Sequence of chain 1.C:
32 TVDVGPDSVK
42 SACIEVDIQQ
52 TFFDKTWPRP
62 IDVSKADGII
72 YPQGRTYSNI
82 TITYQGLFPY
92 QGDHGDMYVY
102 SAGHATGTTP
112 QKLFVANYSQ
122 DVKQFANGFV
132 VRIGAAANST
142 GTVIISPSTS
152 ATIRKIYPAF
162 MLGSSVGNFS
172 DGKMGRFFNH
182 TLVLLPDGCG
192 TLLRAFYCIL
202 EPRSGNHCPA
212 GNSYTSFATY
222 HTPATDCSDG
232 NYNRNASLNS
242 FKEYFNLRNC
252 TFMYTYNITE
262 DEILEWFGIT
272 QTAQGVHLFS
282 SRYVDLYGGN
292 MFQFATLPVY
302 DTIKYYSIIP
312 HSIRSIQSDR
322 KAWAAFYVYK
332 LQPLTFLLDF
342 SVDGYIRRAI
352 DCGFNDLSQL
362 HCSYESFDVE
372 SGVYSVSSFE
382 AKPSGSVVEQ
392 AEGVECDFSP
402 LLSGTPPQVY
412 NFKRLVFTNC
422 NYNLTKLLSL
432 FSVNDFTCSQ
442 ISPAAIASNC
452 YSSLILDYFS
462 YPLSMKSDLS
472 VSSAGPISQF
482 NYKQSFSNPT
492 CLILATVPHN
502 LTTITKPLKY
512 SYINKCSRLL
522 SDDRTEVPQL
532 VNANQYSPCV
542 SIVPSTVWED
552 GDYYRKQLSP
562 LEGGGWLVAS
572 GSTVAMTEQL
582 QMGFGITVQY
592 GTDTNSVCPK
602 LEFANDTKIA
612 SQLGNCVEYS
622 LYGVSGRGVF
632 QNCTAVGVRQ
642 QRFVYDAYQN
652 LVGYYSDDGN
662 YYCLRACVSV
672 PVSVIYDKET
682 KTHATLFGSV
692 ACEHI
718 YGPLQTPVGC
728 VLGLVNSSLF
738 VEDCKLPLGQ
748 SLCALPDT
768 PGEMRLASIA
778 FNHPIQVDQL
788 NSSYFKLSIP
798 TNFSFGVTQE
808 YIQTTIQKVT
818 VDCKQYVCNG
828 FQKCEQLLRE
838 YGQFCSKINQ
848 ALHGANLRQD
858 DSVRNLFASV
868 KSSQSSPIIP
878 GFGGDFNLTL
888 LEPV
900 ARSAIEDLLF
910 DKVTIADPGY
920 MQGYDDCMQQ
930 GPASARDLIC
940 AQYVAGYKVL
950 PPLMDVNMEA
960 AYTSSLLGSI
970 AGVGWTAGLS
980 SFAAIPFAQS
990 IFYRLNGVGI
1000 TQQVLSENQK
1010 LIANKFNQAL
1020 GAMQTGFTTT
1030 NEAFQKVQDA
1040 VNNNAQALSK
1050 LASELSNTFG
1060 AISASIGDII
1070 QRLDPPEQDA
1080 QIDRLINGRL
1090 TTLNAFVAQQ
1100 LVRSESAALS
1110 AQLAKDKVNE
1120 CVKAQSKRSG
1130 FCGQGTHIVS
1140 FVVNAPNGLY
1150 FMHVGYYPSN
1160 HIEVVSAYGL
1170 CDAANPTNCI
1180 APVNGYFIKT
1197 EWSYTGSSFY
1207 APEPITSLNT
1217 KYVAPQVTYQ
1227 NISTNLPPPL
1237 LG

Binding-site contacts:
Ligand atom C8 contacts residue THR426 of chain 1.C at 4.1 Å.
Ligand atom C4 contacts residue TRP567 of chain 1.B at 3.7 Å (hydrophobic).
Ligand atom C6 contacts residue TRP567 of chain 1.B at 4.0 Å (hydrophobic).
Ligand atom C5 contacts residue LYS427 of chain 1.C at 4.2 Å.
Ligand atom C5 contacts residue ASN424 of chain 1.C at 3.7 Å.
Ligand atom O4 contacts residue LEU520 of chain 1.B at 3.6 Å.
Ligand atom C6 contacts residue TYR554 of chain 1.B at 4.0 Å (hydrophobic).
Ligand atom C6 contacts residue LYS427 of chain 1.C at 4.0 Å.
Ligand atom C7 contacts residue LYS516 of chain 1.B at 4.3 Å.
Ligand atom N2 contacts residue ASN424 of chain 1.C at 2.8 Å (h-bond).
Ligand atom C7 contacts residue ASN424 of chain 1.C at 3.5 Å.
Ligand atom O5 contacts residue ASN424 of chain 1.C at 2.4 Å (h-bond).
Ligand atom C5 contacts residue THR426 of chain 1.C at 3.9 Å.
Ligand atom O4 contacts residue ASP524 of chain 1.B at 2.9 Å (salt-bridge).
Ligand atom C6 contacts residue THR426 of chain 1.C at 4.0 Å.
Ligand atom C6 contacts residue LEU520 of chain 1.B at 4.0 Å (hydrophobic).
Ligand atom C1 contacts residue ASN424 of chain 1.C at 1.4 Å.
Ligand atom C3 contacts residue ASP524 of chain 1.B at 3.2 Å.
Ligand atom C8 contacts residue LYS601 of chain 1.C at 3.3 Å.
Ligand atom O5 contacts residue THR426 of chain 1.C at 4.1 Å.
Ligand atom O6 contacts residue LYS427 of chain 1.C at 3.4 Å.
Ligand atom C7 contacts residue LYS601 of chain 1.C at 4.0 Å.
Ligand atom O7 contacts residue LYS601 of chain 1.C at 3.5 Å.
Ligand atom O7 contacts residue THR426 of chain 1.C at 4.1 Å.
Ligand atom O7 contacts residue LYS516 of chain 1.B at 3.1 Å (salt-bridge).
Ligand atom C2 contacts residue ASN424 of chain 1.C at 2.4 Å.
Ligand atom O6 contacts residue LEU520 of chain 1.B at 4.2 Å.
Ligand atom C4 contacts residue ASP524 of chain 1.B at 4.0 Å.
Ligand atom C5 contacts residue TYR554 of chain 1.B at 4.1 Å (hydrophobic).
Ligand atom O7 contacts residue ASN424 of chain 1.C at 3.8 Å.
Ligand atom O3 contacts residue ASP524 of chain 1.B at 3.0 Å (salt-bridge).
Ligand atom C8 contacts residue SER430 of chain 1.C at 4.0 Å.
Ligand atom C3 contacts residue ASN424 of chain 1.C at 3.8 Å.
Ligand atom C4 contacts residue ASN424 of chain 1.C at 4.2 Å.
Ligand atom O6 contacts residue ARG556 of chain 1.B at 3.4 Å (salt-bridge).
Ligand atom O5 contacts residue LYS427 of chain 1.C at 3.6 Å (salt-bridge).
Ligand atom O4 contacts residue ARG556 of chain 1.B at 3.1 Å (salt-bridge).
Ligand atom O4 contacts residue TYR554 of chain 1.B at 4.2 Å.
Ligand atom O4 contacts residue TRP567 of chain 1.B at 3.4 Å.
Ligand atom C6 contacts residue ARG556 of chain 1.B at 4.1 Å.

Sequence of chain 1.B:
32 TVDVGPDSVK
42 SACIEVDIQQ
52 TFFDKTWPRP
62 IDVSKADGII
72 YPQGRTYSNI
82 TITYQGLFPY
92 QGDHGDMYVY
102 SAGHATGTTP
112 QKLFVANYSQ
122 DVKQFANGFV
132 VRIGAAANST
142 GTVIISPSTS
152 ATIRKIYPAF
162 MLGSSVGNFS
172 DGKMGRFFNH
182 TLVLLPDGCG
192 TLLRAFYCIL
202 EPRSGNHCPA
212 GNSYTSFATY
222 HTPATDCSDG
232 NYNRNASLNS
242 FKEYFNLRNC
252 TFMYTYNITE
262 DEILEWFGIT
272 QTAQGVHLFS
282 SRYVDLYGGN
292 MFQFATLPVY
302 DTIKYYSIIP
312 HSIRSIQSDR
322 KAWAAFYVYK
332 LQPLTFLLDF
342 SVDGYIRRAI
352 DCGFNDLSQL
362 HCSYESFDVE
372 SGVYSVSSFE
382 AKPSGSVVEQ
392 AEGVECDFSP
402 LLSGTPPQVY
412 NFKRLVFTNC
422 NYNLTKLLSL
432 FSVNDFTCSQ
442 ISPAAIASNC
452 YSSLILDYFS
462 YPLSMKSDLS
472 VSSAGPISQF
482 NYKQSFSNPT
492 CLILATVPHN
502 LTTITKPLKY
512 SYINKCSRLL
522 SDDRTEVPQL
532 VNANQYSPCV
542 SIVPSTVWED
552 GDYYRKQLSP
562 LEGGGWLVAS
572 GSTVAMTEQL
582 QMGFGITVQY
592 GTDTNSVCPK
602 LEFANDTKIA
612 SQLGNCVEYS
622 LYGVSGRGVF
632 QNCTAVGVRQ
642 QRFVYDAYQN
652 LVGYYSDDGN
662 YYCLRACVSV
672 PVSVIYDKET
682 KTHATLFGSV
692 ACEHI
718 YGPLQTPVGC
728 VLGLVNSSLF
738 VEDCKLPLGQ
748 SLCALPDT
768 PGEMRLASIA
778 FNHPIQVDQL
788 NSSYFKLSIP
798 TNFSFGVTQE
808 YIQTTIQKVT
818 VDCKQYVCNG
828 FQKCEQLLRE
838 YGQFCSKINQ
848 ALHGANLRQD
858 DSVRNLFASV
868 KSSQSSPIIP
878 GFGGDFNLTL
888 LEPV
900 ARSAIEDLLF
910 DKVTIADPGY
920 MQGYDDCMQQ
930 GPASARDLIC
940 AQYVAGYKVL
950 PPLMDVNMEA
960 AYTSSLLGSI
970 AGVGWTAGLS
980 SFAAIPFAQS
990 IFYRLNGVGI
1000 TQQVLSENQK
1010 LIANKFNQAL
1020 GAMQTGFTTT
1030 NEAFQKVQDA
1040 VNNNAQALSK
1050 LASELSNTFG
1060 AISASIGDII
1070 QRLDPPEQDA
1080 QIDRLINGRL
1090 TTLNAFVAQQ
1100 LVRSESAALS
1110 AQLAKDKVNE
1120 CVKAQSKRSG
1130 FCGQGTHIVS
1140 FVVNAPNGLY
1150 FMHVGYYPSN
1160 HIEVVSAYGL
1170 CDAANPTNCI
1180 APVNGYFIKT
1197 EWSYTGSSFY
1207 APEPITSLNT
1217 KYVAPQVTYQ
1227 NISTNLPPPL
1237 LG

This small molecule binds to this protein.
Small molecule (SMILES): CC(=O)N[C@H]1[C@H](O[C@H]2[C@H](O)[C@@H](NC(C)=O)CO[C@@H]2CO)O[C@H](CO)[C@@H](O[C@@H]2O[C@H](CO[C@H]3O[C@H](CO)[C@@H](O)[C@H](O)[C@@H]3O[C@H]3O[C@H](CO)[C@@H](O)[C@H](O)[C@@H]3O)[C@@H](O)[C@H](O[C@H]3O[C@H](CO)[C@@H](O)[C@H](O)[C@@H]3O[C@H]3O[C@H](CO)[C@@H](O)[C@H](O)[C@@H]3O)[C@@H]2O)[C@@H]1O